The protein below binds the small molecule below.
Small molecule (SMILES): CCCCCCCCC/C=C/C(=O)O

Binding-site contacts:
Ligand atom C1 contacts residue GLU103 of chain 1.B at 3.3 Å.
Ligand atom C11 contacts residue PHE241 of chain 1.B at 3.8 Å (hydrophobic).
Ligand atom C9 contacts residue GLY63 of chain 1.B at 4.0 Å.
Ligand atom C5 contacts residue VAL67 of chain 1.B at 4.0 Å (hydrophobic).
Ligand atom C3 contacts residue PHE70 of chain 1.B at 3.9 Å (hydrophobic).
Ligand atom C1 contacts residue GLU161 of chain 1.B at 4.0 Å.
Ligand atom C12 contacts residue TYR43 of chain 1.B at 3.4 Å (hydrophobic).
Ligand atom C12 contacts residue PHE241 of chain 1.B at 3.9 Å (hydrophobic).
Ligand atom C8 contacts residue TRP110 of chain 1.B at 4.0 Å (hydrophobic).
Ligand atom O1 contacts residue TRP192 of chain 1.B at 3.4 Å (h-bond).
Ligand atom C3 contacts residue GLU161 of chain 1.B at 3.4 Å.
Ligand atom C12 contacts residue MET238 of chain 1.B at 3.8 Å (hydrophobic).
Ligand atom O2 contacts residue HIS196 of chain 1.B at 3.1 Å (h-bond).
Ligand atom C2 contacts residue FE1 of chain 1.J at 3.9 Å.
Ligand atom O2 contacts residue GLU103 of chain 1.B at 3.0 Å (salt-bridge).
Ligand atom C9 contacts residue LEU136 of chain 1.B at 3.9 Å (hydrophobic).
Ligand atom O2 contacts residue OXY1 of chain 1.L at 2.9 Å (h-bond).
Ligand atom C4 contacts residue PHE70 of chain 1.B at 3.9 Å (hydrophobic).
Ligand atom O1 contacts residue GLU103 of chain 1.B at 3.1 Å (salt-bridge).
Ligand atom O1 contacts residue HIS106 of chain 1.B at 3.4 Å.
Ligand atom C2 contacts residue TRP192 of chain 1.B at 4.0 Å (hydrophobic).
Ligand atom C4 contacts residue ILE160 of chain 1.B at 4.0 Å (hydrophobic).
Ligand atom O1 contacts residue OXY1 of chain 1.L at 4.0 Å.
Ligand atom C10 contacts residue TYR59 of chain 1.B at 3.6 Å (hydrophobic).
Ligand atom C6 contacts residue VAL66 of chain 1.B at 3.9 Å (hydrophobic).
Ligand atom C8 contacts residue GLY63 of chain 1.B at 3.8 Å.
Ligand atom C1 contacts residue FE1 of chain 1.J at 2.5 Å.
Ligand atom O1 contacts residue FE1 of chain 1.J at 2.3 Å.
Ligand atom C11 contacts residue LEU136 of chain 1.B at 3.9 Å (hydrophobic).
Ligand atom C7 contacts residue TRP167 of chain 1.B at 3.8 Å (hydrophobic).
Ligand atom O2 contacts residue FE1 of chain 1.J at 2.0 Å.
Ligand atom C7 contacts residue THR164 of chain 1.B at 4.0 Å.
Ligand atom O2 contacts residue GLU161 of chain 1.B at 3.0 Å (salt-bridge).
Ligand atom C5 contacts residue THR164 of chain 1.B at 3.8 Å.
Ligand atom C12 contacts residue LEU242 of chain 1.B at 4.0 Å (hydrophobic).
Ligand atom C4 contacts residue VAL66 of chain 1.B at 4.0 Å (hydrophobic).
Ligand atom O1 contacts residue HIS196 of chain 1.B at 3.1 Å (h-bond).
Ligand atom C1 contacts residue HIS196 of chain 1.B at 3.2 Å.
Ligand atom C1 contacts residue OXY1 of chain 1.L at 3.9 Å.
Ligand atom O2 contacts residue PHE70 of chain 1.B at 4.0 Å.

Sequence of chain 1.B:
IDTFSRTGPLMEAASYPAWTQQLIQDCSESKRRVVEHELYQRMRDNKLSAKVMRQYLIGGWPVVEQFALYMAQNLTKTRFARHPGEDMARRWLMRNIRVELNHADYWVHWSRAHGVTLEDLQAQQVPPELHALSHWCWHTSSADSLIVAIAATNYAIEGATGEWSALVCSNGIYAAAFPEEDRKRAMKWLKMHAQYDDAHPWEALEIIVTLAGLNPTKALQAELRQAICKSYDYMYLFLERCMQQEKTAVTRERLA